Binding-site contacts:
Ligand atom C4 contacts residue ASN297 of chain 1.A at 4.2 Å.
Ligand atom O7 contacts residue ASN297 of chain 1.A at 4.3 Å.
Ligand atom C8 contacts residue CYS311 of chain 1.A at 3.3 Å (hydrophobic).
Ligand atom C1 contacts residue ASN297 of chain 1.A at 1.4 Å.
Ligand atom O5 contacts residue ASN297 of chain 1.A at 2.3 Å (h-bond).
Ligand atom N2 contacts residue ASN297 of chain 1.A at 2.9 Å (h-bond).
Ligand atom C8 contacts residue GLY313 of chain 1.A at 4.2 Å.
Ligand atom C7 contacts residue CYS311 of chain 1.A at 4.3 Å (hydrophobic).
Ligand atom N2 contacts residue CYS311 of chain 1.A at 4.3 Å.
Ligand atom C8 contacts residue LEU312 of chain 1.A at 3.9 Å (hydrophobic).
Ligand atom C7 contacts residue ASN297 of chain 1.A at 3.8 Å.
Ligand atom C2 contacts residue ASN297 of chain 1.A at 2.5 Å.
Ligand atom C5 contacts residue ASN297 of chain 1.A at 3.6 Å.
Ligand atom C3 contacts residue ASN297 of chain 1.A at 3.7 Å.

A small-molecule ligand and the protein it binds are described below.
Small molecule (SMILES): CC(=O)N[C@@H]1[C@@H](O)[C@H](O)[C@@H](CO)O[C@H]1O

Sequence of chain 1.A:
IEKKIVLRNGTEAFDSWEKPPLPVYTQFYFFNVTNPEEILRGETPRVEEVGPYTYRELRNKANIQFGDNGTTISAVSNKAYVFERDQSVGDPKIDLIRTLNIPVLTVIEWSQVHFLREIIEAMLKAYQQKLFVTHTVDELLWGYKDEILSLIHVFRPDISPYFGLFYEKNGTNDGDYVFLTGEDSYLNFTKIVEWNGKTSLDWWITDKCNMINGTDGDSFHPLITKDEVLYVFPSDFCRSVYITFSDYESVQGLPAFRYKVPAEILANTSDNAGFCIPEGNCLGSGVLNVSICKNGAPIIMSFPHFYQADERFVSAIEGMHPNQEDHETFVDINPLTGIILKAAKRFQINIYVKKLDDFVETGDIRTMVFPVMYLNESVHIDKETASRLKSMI